A protein and the small-molecule ligand that binds it are described below.
Small molecule (SMILES): N[C@H]1C(=O)N[C@@H]2Cc3ccc(c(Cl)c3)Oc3cc4cc(c3O)Oc3ccc(cc3Cl)[C@@H](O)[C@@H]3NC(=O)[C@H](NC(=O)[C@@H]4NC(=O)[C@@H](NC2=O)c2cc(O)cc(c2)Oc2cc1ccc2O)c1ccc(O)c(c1)-c1c(O)cc(O)cc1[C@@H](C(=O)O)NC3=O

Binding-site contacts:
Ligand atom CZ contacts residue MAN1 of chain 1.I at 3.2 Å.
Ligand atom OD1 contacts residue MAN1 of chain 1.I at 1.4 Å.
Ligand atom N contacts residue ASP295 of chain 1.A at 2.6 Å (salt-bridge).
Ligand atom CD1 contacts residue MAN1 of chain 1.I at 2.6 Å.
Ligand atom CG contacts residue NAG1 of chain 1.G at 3.0 Å.
Ligand atom OCZ contacts residue GCS1 of chain 1.H at 3.1 Å.
Ligand atom CD2 contacts residue TYR189 of chain 1.A at 3.3 Å (hydrophobic).
Ligand atom CD2 contacts residue NAG1 of chain 1.G at 3.5 Å.
Ligand atom C2 contacts residue PRO115 of chain 1.A at 3.4 Å (hydrophobic).
Ligand atom CB contacts residue LYS114 of chain 1.A at 3.5 Å.
Ligand atom C3 contacts residue GCS1 of chain 1.H at 3.0 Å.
Ligand atom N contacts residue SER298 of chain 1.A at 3.0 Å (h-bond).
Ligand atom C contacts residue SER298 of chain 1.A at 2.9 Å.
Ligand atom N contacts residue SER298 of chain 1.A at 3.3 Å (h-bond).
Ligand atom O contacts residue SER298 of chain 1.A at 3.0 Å (h-bond).
Ligand atom OXT contacts residue LYS114 of chain 1.A at 3.1 Å (salt-bridge).
Ligand atom C1 contacts residue TRP185 of chain 1.A at 3.2 Å (hydrophobic).
Ligand atom N contacts residue TYR189 of chain 1.A at 3.0 Å (h-bond).
Ligand atom C6 contacts residue TRP185 of chain 1.A at 3.2 Å (hydrophobic).
Ligand atom CA contacts residue ASP295 of chain 1.A at 3.5 Å.
Ligand atom CL contacts residue GCS1 of chain 1.H at 3.1 Å.
Ligand atom C5 contacts residue TRP185 of chain 1.A at 3.5 Å (hydrophobic).
Ligand atom ODE contacts residue NAG1 of chain 1.G at 1.2 Å.
Ligand atom O contacts residue TRP185 of chain 1.A at 2.8 Å.
Ligand atom C5 contacts residue GCS1 of chain 1.H at 3.1 Å.
Ligand atom OBD contacts residue GCS1 of chain 1.H at 3.2 Å (h-bond).
Ligand atom CA contacts residue LYS114 of chain 1.A at 3.6 Å.
Ligand atom C4 contacts residue GCS1 of chain 1.H at 2.3 Å.
Ligand atom OBD contacts residue PHE303 of chain 1.A at 3.4 Å.
Ligand atom CA contacts residue NAG1 of chain 1.G at 3.6 Å.
Ligand atom O contacts residue PRO115 of chain 1.A at 3.4 Å.
Ligand atom CZ contacts residue PHE303 of chain 1.A at 3.7 Å (hydrophobic).
Ligand atom CA contacts residue SER298 of chain 1.A at 3.1 Å.
Ligand atom O contacts residue PRO115 of chain 1.A at 3.4 Å.
Ligand atom CB contacts residue NAG1 of chain 1.G at 2.2 Å.
Ligand atom O4 contacts residue LYS114 of chain 1.A at 3.3 Å (salt-bridge).
Ligand atom O contacts residue TRP185 of chain 1.A at 3.6 Å (h-bond).
Ligand atom O4 contacts residue GCS1 of chain 1.H at 1.5 Å.
Ligand atom C2 contacts residue TRP185 of chain 1.A at 3.4 Å (hydrophobic).
Ligand atom ODE contacts residue TYR189 of chain 1.A at 3.3 Å (h-bond).

Sequence of chain 1.A:
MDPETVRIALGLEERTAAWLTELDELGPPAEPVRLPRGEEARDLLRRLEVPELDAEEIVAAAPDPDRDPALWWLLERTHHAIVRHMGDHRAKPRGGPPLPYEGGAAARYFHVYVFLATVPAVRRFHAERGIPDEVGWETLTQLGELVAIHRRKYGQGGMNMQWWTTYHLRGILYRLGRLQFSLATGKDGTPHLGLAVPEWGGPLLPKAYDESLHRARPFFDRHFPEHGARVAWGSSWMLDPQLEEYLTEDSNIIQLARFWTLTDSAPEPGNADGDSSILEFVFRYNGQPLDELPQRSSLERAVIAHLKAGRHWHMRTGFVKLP